A small-molecule ligand and the protein it binds are described below.
Small molecule (SMILES): CC(=O)N[C@@H]1[C@@H](O)[C@H](O)[C@@H](CO)O[C@H]1O

Binding-site contacts:
Ligand atom C7 contacts residue ASN87 of chain 20.A at 3.1 Å.
Ligand atom O7 contacts residue ASP85 of chain 20.A at 3.4 Å (salt-bridge).
Ligand atom C5 contacts residue ASN87 of chain 20.A at 3.7 Å.
Ligand atom O7 contacts residue ASN87 of chain 20.A at 3.0 Å (h-bond).
Ligand atom C3 contacts residue ASN87 of chain 20.A at 3.8 Å.
Ligand atom C1 contacts residue ASN87 of chain 20.A at 1.4 Å.
Ligand atom C5 contacts residue LEU151 of chain 20.A at 4.1 Å (hydrophobic).
Ligand atom C6 contacts residue LEU91 of chain 20.A at 3.7 Å (hydrophobic).
Ligand atom O6 contacts residue LEU91 of chain 20.A at 4.1 Å.
Ligand atom C8 contacts residue ASN87 of chain 20.A at 4.3 Å.
Ligand atom C7 contacts residue ASP85 of chain 20.A at 4.4 Å.
Ligand atom N2 contacts residue ASN87 of chain 20.A at 2.8 Å (h-bond).
Ligand atom C2 contacts residue ASN87 of chain 20.A at 2.4 Å.
Ligand atom O4 contacts residue LEU151 of chain 20.A at 4.1 Å.
Ligand atom C6 contacts residue LEU151 of chain 20.A at 3.8 Å (hydrophobic).
Ligand atom O5 contacts residue ASN87 of chain 20.A at 2.4 Å (h-bond).
Ligand atom C1 contacts residue SER89 of chain 20.A at 4.5 Å.
Ligand atom C4 contacts residue ASN87 of chain 20.A at 4.2 Å.

Sequence of chain 20.A:
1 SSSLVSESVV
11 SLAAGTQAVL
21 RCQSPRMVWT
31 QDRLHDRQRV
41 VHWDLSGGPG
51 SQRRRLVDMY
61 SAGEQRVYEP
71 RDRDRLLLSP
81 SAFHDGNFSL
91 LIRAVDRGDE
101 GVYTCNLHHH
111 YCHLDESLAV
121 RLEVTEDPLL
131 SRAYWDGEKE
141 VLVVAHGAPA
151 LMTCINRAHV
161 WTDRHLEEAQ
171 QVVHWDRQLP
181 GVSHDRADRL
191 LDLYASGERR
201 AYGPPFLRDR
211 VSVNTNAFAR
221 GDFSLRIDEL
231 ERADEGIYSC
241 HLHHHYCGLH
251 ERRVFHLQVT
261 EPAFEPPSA